Sequence of chain 4.D:
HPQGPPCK

Binding-site contacts:
Ligand atom C5 contacts residue HIS1 of chain 4.D at 4.2 Å.
Ligand atom C2 contacts residue HIS1 of chain 4.D at 1.3 Å.
Ligand atom C6 contacts residue CYS7 of chain 4.D at 1.8 Å (hydrophobic).
Ligand atom C2 contacts residue PRO2 of chain 4.D at 3.9 Å (hydrophobic).
Ligand atom C4 contacts residue CYS7 of chain 4.D at 3.1 Å (hydrophobic).
Ligand atom O1 contacts residue PRO2 of chain 4.D at 3.5 Å (h-bond).
Ligand atom C5 contacts residue CYS7 of chain 4.D at 2.8 Å (hydrophobic).
Ligand atom O1 contacts residue HIS1 of chain 4.D at 2.2 Å (h-bond).
Ligand atom C4 contacts residue HIS1 of chain 4.D at 3.5 Å.
Ligand atom C3 contacts residue HIS1 of chain 4.D at 2.4 Å.

This protein binds this small molecule.
Small molecule (SMILES): CCCCC(=O)O